Sequence of chain 1.D:
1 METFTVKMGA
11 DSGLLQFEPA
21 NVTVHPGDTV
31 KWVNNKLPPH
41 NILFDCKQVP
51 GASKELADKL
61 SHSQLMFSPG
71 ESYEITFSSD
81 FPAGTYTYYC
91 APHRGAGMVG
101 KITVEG

Binding-site contacts:
Ligand atom C2 contacts residue ASP45 of chain 1.D at 4.4 Å.
Ligand atom O1 contacts residue LYS54 of chain 1.D at 3.7 Å.
Ligand atom O1 contacts residue CYS46 of chain 1.D at 3.1 Å (h-bond).
Ligand atom C1 contacts residue CYS46 of chain 1.D at 1.7 Å (hydrophobic).
Ligand atom C1 contacts residue LYS47 of chain 1.D at 4.4 Å.
Ligand atom C4 contacts residue CYS46 of chain 1.D at 2.6 Å (hydrophobic).
Ligand atom N1 contacts residue CYS46 of chain 1.D at 3.5 Å (h-bond).
Ligand atom C3 contacts residue CYS46 of chain 1.D at 3.6 Å (hydrophobic).
Ligand atom C2 contacts residue CYS46 of chain 1.D at 2.6 Å (hydrophobic).

The protein below binds the small molecule below.
Small molecule (SMILES): CN1C(=O)CCC1=O